A protein and the small-molecule ligand that binds it are described below.
Small molecule (SMILES): CC(=O)N[C@@H]1[C@@H](O)[C@H](O)[C@@H](CO)O[C@H]1O

Binding-site contacts:
Ligand atom C7 contacts residue ASN44 of chain 1.B at 3.2 Å.
Ligand atom C1 contacts residue TYR31 of chain 1.B at 3.5 Å (hydrophobic).
Ligand atom O5 contacts residue ASN44 of chain 1.B at 2.3 Å (h-bond).
Ligand atom O5 contacts residue PRO16 of chain 1.B at 4.2 Å.
Ligand atom C6 contacts residue TYR14 of chain 1.B at 4.4 Å (hydrophobic).
Ligand atom C1 contacts residue ASN44 of chain 1.B at 1.4 Å.
Ligand atom O7 contacts residue ASN44 of chain 1.B at 3.1 Å (h-bond).
Ligand atom C2 contacts residue ASN44 of chain 1.B at 2.4 Å.
Ligand atom C4 contacts residue ASN44 of chain 1.B at 4.2 Å.
Ligand atom C5 contacts residue ASN44 of chain 1.B at 3.6 Å.
Ligand atom O5 contacts residue TYR31 of chain 1.B at 3.8 Å.
Ligand atom C8 contacts residue PRO43 of chain 1.B at 4.2 Å (hydrophobic).
Ligand atom C6 contacts residue PRO16 of chain 1.B at 4.2 Å (hydrophobic).
Ligand atom C3 contacts residue ASN44 of chain 1.B at 3.8 Å.
Ligand atom C5 contacts residue TYR31 of chain 1.B at 4.0 Å (hydrophobic).
Ligand atom C8 contacts residue ASN44 of chain 1.B at 4.4 Å.
Ligand atom N2 contacts residue ASN44 of chain 1.B at 2.9 Å (h-bond).

Sequence of chain 1.B:
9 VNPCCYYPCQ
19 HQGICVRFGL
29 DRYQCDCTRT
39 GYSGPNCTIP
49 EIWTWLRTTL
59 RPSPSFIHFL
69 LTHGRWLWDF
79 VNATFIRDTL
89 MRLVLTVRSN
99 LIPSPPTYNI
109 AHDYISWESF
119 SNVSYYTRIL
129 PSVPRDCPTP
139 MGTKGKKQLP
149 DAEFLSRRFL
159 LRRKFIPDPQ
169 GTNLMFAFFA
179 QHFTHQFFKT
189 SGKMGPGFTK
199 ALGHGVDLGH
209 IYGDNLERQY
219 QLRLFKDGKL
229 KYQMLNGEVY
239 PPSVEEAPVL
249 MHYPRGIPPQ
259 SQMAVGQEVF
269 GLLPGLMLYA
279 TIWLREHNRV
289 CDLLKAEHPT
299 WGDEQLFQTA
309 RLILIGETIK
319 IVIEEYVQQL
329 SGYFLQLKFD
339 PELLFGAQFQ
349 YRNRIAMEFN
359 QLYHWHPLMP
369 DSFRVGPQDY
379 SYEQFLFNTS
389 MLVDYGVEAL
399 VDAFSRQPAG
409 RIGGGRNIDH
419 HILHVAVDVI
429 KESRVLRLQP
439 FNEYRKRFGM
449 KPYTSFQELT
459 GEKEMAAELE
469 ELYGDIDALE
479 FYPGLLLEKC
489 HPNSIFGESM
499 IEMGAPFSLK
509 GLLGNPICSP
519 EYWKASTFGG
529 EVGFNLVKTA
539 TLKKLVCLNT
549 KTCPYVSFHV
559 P